Binding-site contacts:
Ligand atom CM4 contacts residue PHE179 of chain 1.A at 3.5 Å (hydrophobic).
Ligand atom N3A contacts residue TYR144 of chain 1.A at 3.5 Å.
Ligand atom N1A contacts residue LEU217 of chain 1.A at 3.3 Å.
Ligand atom C5B contacts residue LEU181 of chain 1.A at 3.5 Å (hydrophobic).
Ligand atom F2 contacts residue MET143 of chain 1.A at 3.3 Å.
Ligand atom C5B contacts residue ILE98 of chain 1.A at 3.5 Å (hydrophobic).
Ligand atom F1 contacts residue PHE179 of chain 1.A at 3.8 Å.
Ligand atom O1B contacts residue ILE98 of chain 1.A at 3.3 Å.
Ligand atom C4B contacts residue ILE98 of chain 1.A at 3.8 Å (hydrophobic).
Ligand atom C2B contacts residue ILE98 of chain 1.A at 3.7 Å (hydrophobic).
Ligand atom CM3 contacts residue ASN212 of chain 1.A at 3.5 Å.
Ligand atom C4 contacts residue TYR190 of chain 1.A at 3.6 Å (hydrophobic).
Ligand atom F2 contacts residue ALA166 of chain 1.A at 3.5 Å.
Ligand atom C6B contacts residue LEU181 of chain 1.A at 3.3 Å (hydrophobic).
Ligand atom F2 contacts residue TYR144 of chain 1.A at 3.0 Å.
Ligand atom CM2 contacts residue ILE122 of chain 1.A at 3.8 Å (hydrophobic).
Ligand atom F3 contacts residue VAL168 of chain 1.A at 3.0 Å.
Ligand atom F1 contacts residue TYR144 of chain 1.A at 3.3 Å.
Ligand atom N3A contacts residue PHE179 of chain 1.A at 3.4 Å.
Ligand atom CM4 contacts residue TYR144 of chain 1.A at 3.8 Å (hydrophobic).
Ligand atom C1B contacts residue ILE98 of chain 1.A at 3.4 Å (hydrophobic).
Ligand atom C4 contacts residue LEU100 of chain 1.A at 3.7 Å (hydrophobic).
Ligand atom F2 contacts residue TYR142 of chain 1.A at 2.8 Å.
Ligand atom C2A contacts residue PHE179 of chain 1.A at 3.6 Å (hydrophobic).
Ligand atom N1A contacts residue PHE179 of chain 1.A at 3.6 Å.
Ligand atom O1 contacts residue MET214 of chain 1.A at 3.5 Å (h-bond).
Ligand atom C3A contacts residue LEU217 of chain 1.A at 3.6 Å (hydrophobic).
Ligand atom O1A contacts residue MET124 of chain 1.A at 3.2 Å.
Ligand atom CM2 contacts residue ILE77 of chain 1.A at 3.1 Å (hydrophobic).
Ligand atom F3 contacts residue PHE179 of chain 1.A at 3.0 Å.
Ligand atom N1A contacts residue MET124 of chain 1.A at 3.5 Å.
Ligand atom CM6 contacts residue LEU184 of chain 1.A at 3.4 Å (hydrophobic).
Ligand atom C6B contacts residue ILE98 of chain 1.A at 3.7 Å (hydrophobic).
Ligand atom O1A contacts residue PHE179 of chain 1.A at 3.3 Å.
Ligand atom C3A contacts residue PHE179 of chain 1.A at 3.1 Å (hydrophobic).
Ligand atom O1A contacts residue LEU217 of chain 1.A at 3.0 Å.
Ligand atom F3 contacts residue TYR142 of chain 1.A at 3.8 Å.
Ligand atom CM6 contacts residue LEU181 of chain 1.A at 3.5 Å (hydrophobic).
Ligand atom F1 contacts residue ALA166 of chain 1.A at 3.6 Å.
Ligand atom N2 contacts residue MET214 of chain 1.A at 3.8 Å.

The protein below binds the small molecule below.
Small molecule (SMILES): Cc1cc(CCCOc2c(C)cc(-c3noc(C(F)(F)F)n3)cc2C)on1

Sequence of chain 1.A:
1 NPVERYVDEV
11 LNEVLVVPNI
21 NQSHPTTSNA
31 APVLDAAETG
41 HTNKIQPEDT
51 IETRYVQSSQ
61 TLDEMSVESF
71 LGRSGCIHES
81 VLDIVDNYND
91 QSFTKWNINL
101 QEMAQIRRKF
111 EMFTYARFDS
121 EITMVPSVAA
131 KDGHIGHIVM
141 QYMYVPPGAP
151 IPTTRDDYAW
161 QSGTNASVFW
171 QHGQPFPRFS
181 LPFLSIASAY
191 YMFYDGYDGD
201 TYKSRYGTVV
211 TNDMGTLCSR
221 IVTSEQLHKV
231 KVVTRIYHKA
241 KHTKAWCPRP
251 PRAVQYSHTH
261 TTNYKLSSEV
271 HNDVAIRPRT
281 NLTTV